Sequence of chain 1.C:
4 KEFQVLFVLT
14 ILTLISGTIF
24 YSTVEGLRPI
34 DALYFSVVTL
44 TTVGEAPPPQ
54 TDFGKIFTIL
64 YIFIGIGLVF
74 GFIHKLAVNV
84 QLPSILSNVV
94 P

Binding-site contacts:
Ligand atom O contacts residue PRO50 of chain 1.C at 4.0 Å.
Ligand atom C contacts residue PRO50 of chain 1.C at 3.7 Å (hydrophobic).
Ligand atom CA contacts residue LEU30 of chain 1.C at 3.8 Å (hydrophobic).
Ligand atom N contacts residue TYR24 of chain 1.C at 4.0 Å.
Ligand atom O contacts residue GLU28 of chain 1.C at 4.3 Å.
Ligand atom N contacts residue LEU30 of chain 1.C at 4.1 Å.
Ligand atom O contacts residue GLN53 of chain 1.C at 4.5 Å.
Ligand atom N contacts residue PRO52 of chain 1.C at 3.9 Å.
Ligand atom CA contacts residue PRO52 of chain 1.C at 3.9 Å (hydrophobic).
Ligand atom C contacts residue PRO52 of chain 1.C at 4.1 Å (hydrophobic).
Ligand atom O contacts residue PRO52 of chain 1.C at 4.1 Å.
Ligand atom OXT contacts residue PRO51 of chain 1.C at 4.1 Å.
Ligand atom CA contacts residue PRO51 of chain 1.C at 4.4 Å (hydrophobic).
Ligand atom OXT contacts residue PRO50 of chain 1.C at 3.0 Å (h-bond).
Ligand atom CA contacts residue GLU28 of chain 1.C at 3.8 Å.
Ligand atom CA contacts residue PHE38 of chain 1.C at 4.3 Å (hydrophobic).
Ligand atom N contacts residue GLU28 of chain 1.C at 4.3 Å.
Ligand atom OXT contacts residue PHE38 of chain 1.C at 3.5 Å.
Ligand atom N contacts residue PHE38 of chain 1.C at 3.3 Å.
Ligand atom C contacts residue PHE38 of chain 1.C at 4.2 Å (hydrophobic).
Ligand atom C contacts residue PRO51 of chain 1.C at 3.6 Å (hydrophobic).
Ligand atom O contacts residue PRO51 of chain 1.C at 3.1 Å (h-bond).

This protein binds this small molecule.
Small molecule (SMILES): NCC(=O)O